Binding-site contacts:
Ligand atom C11 contacts residue TYR354 of chain 1.A at 3.6 Å (hydrophobic).
Ligand atom C14 contacts residue PHE487 of chain 1.A at 3.8 Å (hydrophobic).
Ligand atom O1 contacts residue PHE487 of chain 1.A at 3.4 Å.
Ligand atom S1 contacts residue LEU321 of chain 1.A at 3.7 Å.
Ligand atom C16 contacts residue SER322 of chain 1.A at 3.6 Å.
Ligand atom C10 contacts residue ALA496 of chain 1.A at 3.6 Å (hydrophobic).
Ligand atom C15 contacts residue SER322 of chain 1.A at 3.7 Å.
Ligand atom C14 contacts residue LEU321 of chain 1.A at 3.3 Å (hydrophobic).
Ligand atom C11 contacts residue TRP356 of chain 1.A at 3.4 Å (hydrophobic).
Ligand atom C3 contacts residue ALA496 of chain 1.A at 3.8 Å (hydrophobic).
Ligand atom F2 contacts residue TYR324 of chain 1.A at 3.7 Å.
Ligand atom C9 contacts residue ALA496 of chain 1.A at 3.7 Å (hydrophobic).
Ligand atom F3 contacts residue VAL318 of chain 1.A at 3.5 Å.
Ligand atom C12 contacts residue SER322 of chain 1.A at 3.8 Å.
Ligand atom F1 contacts residue LEU500 of chain 1.A at 3.1 Å.
Ligand atom C17 contacts residue VAL492 of chain 1.A at 3.5 Å (hydrophobic).
Ligand atom C2 contacts residue VAL318 of chain 1.A at 3.5 Å (hydrophobic).
Ligand atom C9 contacts residue GLY495 of chain 1.A at 3.6 Å.
Ligand atom N3 contacts residue SER322 of chain 1.A at 3.0 Å (h-bond).
Ligand atom C2 contacts residue ALA496 of chain 1.A at 3.6 Å (hydrophobic).
Ligand atom O2 contacts residue VAL492 of chain 1.A at 3.6 Å.
Ligand atom O2 contacts residue HIS58 of chain 1.A at 3.0 Å (h-bond).
Ligand atom C17 contacts residue SER322 of chain 1.A at 3.7 Å.
Ligand atom C14 contacts residue SER322 of chain 1.A at 3.8 Å.
Ligand atom C1 contacts residue VAL318 of chain 1.A at 3.5 Å (hydrophobic).
Ligand atom C5 contacts residue ALA496 of chain 1.A at 3.8 Å (hydrophobic).
Ligand atom C7 contacts residue SER499 of chain 1.A at 3.8 Å.
Ligand atom C15 contacts residue LEU321 of chain 1.A at 3.5 Å (hydrophobic).
Ligand atom S1 contacts residue VAL492 of chain 1.A at 3.8 Å.
Ligand atom O2 contacts residue ARG482 of chain 1.A at 3.3 Å (salt-bridge).
Ligand atom C8 contacts residue GLY495 of chain 1.A at 3.8 Å.
Ligand atom O1 contacts residue VAL492 of chain 1.A at 3.6 Å.
Ligand atom N3 contacts residue LEU321 of chain 1.A at 2.7 Å (h-bond).
Ligand atom N3 contacts residue GLN161 of chain 1.A at 3.1 Å (h-bond).
Ligand atom F2 contacts residue ARG89 of chain 1.A at 3.6 Å.
Ligand atom C16 contacts residue VAL492 of chain 1.A at 3.7 Å (hydrophobic).
Ligand atom C17 contacts residue TYR324 of chain 1.A at 3.5 Å (hydrophobic).
Ligand atom F3 contacts residue LEU328 of chain 1.A at 3.2 Å.
Ligand atom C15 contacts residue VAL492 of chain 1.A at 3.6 Å (hydrophobic).
Ligand atom N3 contacts residue HIS58 of chain 1.A at 3.8 Å.

The small molecule below binds the protein below.
Small molecule (SMILES): Cc1ccc(-c2cc(C(F)(F)F)nn2-c2ccc(S(N)(=O)=O)cc2)cc1

Sequence of chain 1.A:
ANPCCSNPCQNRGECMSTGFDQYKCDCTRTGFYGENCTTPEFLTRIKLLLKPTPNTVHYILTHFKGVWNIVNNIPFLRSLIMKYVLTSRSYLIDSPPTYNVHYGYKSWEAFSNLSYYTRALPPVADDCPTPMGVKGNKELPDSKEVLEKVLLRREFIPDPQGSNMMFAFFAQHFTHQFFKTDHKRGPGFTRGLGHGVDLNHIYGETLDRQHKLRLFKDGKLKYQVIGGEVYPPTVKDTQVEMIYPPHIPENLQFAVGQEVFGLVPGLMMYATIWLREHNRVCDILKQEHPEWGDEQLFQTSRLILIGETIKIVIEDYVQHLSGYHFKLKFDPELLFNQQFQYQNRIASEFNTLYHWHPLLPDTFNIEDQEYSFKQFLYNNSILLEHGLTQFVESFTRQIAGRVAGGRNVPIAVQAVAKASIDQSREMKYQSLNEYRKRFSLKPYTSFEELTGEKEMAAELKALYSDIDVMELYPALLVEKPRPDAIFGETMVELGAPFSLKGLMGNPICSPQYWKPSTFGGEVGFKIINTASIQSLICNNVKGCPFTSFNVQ